Sequence of chain 1.B:
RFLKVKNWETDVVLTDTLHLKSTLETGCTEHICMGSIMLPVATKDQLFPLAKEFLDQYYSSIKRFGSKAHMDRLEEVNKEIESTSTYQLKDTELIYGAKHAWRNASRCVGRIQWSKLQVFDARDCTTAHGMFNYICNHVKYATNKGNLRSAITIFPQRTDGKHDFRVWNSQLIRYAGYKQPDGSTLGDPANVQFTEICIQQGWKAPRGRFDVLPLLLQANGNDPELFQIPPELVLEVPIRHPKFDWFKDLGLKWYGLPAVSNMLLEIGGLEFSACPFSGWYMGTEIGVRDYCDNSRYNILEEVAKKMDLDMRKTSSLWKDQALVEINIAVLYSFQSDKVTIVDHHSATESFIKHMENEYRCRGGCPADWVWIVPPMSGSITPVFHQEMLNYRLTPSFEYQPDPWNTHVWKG

Sequence of chain 1.A:
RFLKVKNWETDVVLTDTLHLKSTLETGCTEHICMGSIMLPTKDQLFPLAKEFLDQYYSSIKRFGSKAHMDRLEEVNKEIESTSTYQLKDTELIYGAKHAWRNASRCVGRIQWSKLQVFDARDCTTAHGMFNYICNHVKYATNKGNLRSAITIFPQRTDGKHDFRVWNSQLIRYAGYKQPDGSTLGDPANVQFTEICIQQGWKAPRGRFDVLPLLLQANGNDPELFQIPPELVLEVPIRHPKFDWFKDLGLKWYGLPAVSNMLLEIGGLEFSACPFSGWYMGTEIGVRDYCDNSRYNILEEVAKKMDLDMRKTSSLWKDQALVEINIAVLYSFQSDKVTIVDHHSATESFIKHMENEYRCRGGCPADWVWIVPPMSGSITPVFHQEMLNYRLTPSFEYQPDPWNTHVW

Binding-site contacts:
Ligand atom C12 contacts residue TYR410 of chain 1.B at 3.7 Å (hydrophobic).
Ligand atom C1 contacts residue HEM1 of chain 1.I at 3.7 Å.
Ligand atom C71 contacts residue GLU296 of chain 1.B at 3.4 Å.
Ligand atom N61 contacts residue HEM1 of chain 1.I at 3.3 Å.
Ligand atom C13 contacts residue MET40 of chain 1.B at 3.5 Å (hydrophobic).
Ligand atom C3' contacts residue HEM1 of chain 1.I at 3.7 Å.
Ligand atom C81 contacts residue HEM1 of chain 1.I at 3.5 Å.
Ligand atom C81 contacts residue GLY290 of chain 1.B at 3.7 Å.
Ligand atom N61 contacts residue TRP291 of chain 1.B at 2.8 Å (h-bond).
Ligand atom N1' contacts residue GLU296 of chain 1.B at 2.8 Å (salt-bridge).
Ligand atom F13 contacts residue LEU41 of chain 1.B at 3.0 Å.
Ligand atom C3 contacts residue HEM1 of chain 1.I at 3.2 Å.
Ligand atom C11 contacts residue MET40 of chain 1.B at 3.7 Å (hydrophobic).
Ligand atom C3' contacts residue GLN182 of chain 1.B at 3.7 Å.
Ligand atom C41 contacts residue HEM1 of chain 1.I at 3.8 Å.
Ligand atom C81 contacts residue PHE288 of chain 1.B at 3.6 Å (hydrophobic).
Ligand atom C31 contacts residue VAL271 of chain 1.B at 3.6 Å (hydrophobic).
Ligand atom C1 contacts residue VAL271 of chain 1.B at 3.8 Å (hydrophobic).
Ligand atom C14 contacts residue MET40 of chain 1.B at 3.5 Å (hydrophobic).
Ligand atom C61 contacts residue HEM1 of chain 1.I at 3.5 Å.
Ligand atom N11 contacts residue GLU296 of chain 1.B at 2.7 Å (salt-bridge).
Ligand atom C4 contacts residue TRP382 of chain 1.B at 3.7 Å (hydrophobic).
Ligand atom C2' contacts residue GLU296 of chain 1.B at 3.6 Å.
Ligand atom F13 contacts residue MET40 of chain 1.B at 3.2 Å.
Ligand atom C5' contacts residue GLU296 of chain 1.B at 3.2 Å.
Ligand atom C4' contacts residue GLU296 of chain 1.B at 3.8 Å.
Ligand atom C61 contacts residue GLU296 of chain 1.B at 3.5 Å.
Ligand atom N2 contacts residue HEM1 of chain 1.I at 3.1 Å (h-bond).
Ligand atom N1 contacts residue HEM1 of chain 1.I at 2.9 Å (h-bond).
Ligand atom C71 contacts residue HEM1 of chain 1.I at 3.6 Å.
Ligand atom N61 contacts residue GLU296 of chain 1.B at 2.7 Å (salt-bridge).
Ligand atom C21 contacts residue GLU296 of chain 1.B at 3.4 Å.
Ligand atom N61 contacts residue TYR292 of chain 1.B at 3.8 Å.
Ligand atom F13 contacts residue TYR410 of chain 1.B at 3.4 Å.
Ligand atom C16 contacts residue MET40 of chain 1.B at 3.8 Å (hydrophobic).
Ligand atom C2' contacts residue HEM1 of chain 1.I at 3.3 Å.
Ligand atom C2 contacts residue HEM1 of chain 1.I at 3.5 Å.
Ligand atom C51 contacts residue HEM1 of chain 1.I at 3.2 Å.
Ligand atom C15 contacts residue TRP10 of chain 1.A at 3.8 Å (hydrophobic).
Ligand atom C14 contacts residue LEU41 of chain 1.B at 3.7 Å (hydrophobic).

A protein and the small-molecule ligand that binds it are described below.
Small molecule (SMILES): Cc1cc(N)nc(C[C@H]2CNC[C@H]2NCCNCCc2cccc(F)c2)c1